Sequence of chain 1.A:
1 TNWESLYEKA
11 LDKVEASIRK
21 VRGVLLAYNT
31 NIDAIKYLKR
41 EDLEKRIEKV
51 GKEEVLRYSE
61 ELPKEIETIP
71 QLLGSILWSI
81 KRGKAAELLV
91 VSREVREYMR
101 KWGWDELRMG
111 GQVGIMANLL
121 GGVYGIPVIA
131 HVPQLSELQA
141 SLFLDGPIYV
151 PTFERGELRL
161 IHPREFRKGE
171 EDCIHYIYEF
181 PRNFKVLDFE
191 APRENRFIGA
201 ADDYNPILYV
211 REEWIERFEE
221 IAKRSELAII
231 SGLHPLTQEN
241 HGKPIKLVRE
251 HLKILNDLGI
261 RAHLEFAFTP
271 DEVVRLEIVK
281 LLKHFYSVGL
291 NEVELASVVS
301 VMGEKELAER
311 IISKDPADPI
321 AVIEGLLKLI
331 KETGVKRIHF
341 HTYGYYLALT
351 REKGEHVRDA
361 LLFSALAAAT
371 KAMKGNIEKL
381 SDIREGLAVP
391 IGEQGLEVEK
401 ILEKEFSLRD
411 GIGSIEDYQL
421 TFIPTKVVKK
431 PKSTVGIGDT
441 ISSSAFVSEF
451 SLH

A small-molecule ligand and the protein it binds are described below.
Small molecule (SMILES): Nc1ncnc2c1nc(Br)n2[C@@H]1O[C@H](COP(=O)(O)O)[C@@H](O)[C@H]1O

Binding-site contacts:
Ligand atom N1 contacts residue TRP78 of chain 1.A at 4.1 Å.
Ligand atom N7 contacts residue PRO63 of chain 1.A at 4.2 Å.
Ligand atom O2P contacts residue ARG82 of chain 1.A at 2.9 Å (salt-bridge).
Ligand atom N9 contacts residue TRP78 of chain 1.A at 4.2 Å.
Ligand atom N3 contacts residue PHE268 of chain 1.A at 3.5 Å.
Ligand atom C2 contacts residue LYS84 of chain 1.A at 3.9 Å.
Ligand atom C6 contacts residue TRP78 of chain 1.A at 4.0 Å (hydrophobic).
Ligand atom C5' contacts residue LYS84 of chain 1.A at 4.0 Å.
Ligand atom BR8 contacts residue PHE268 of chain 1.A at 4.2 Å.
Ligand atom C2 contacts residue PHE268 of chain 1.A at 3.7 Å (hydrophobic).
Ligand atom N7 contacts residue TRP78 of chain 1.A at 4.4 Å.
Ligand atom O5' contacts residue TRP78 of chain 1.A at 4.2 Å.
Ligand atom C4 contacts residue TRP78 of chain 1.A at 3.7 Å (hydrophobic).
Ligand atom N1 contacts residue PHE268 of chain 1.A at 3.7 Å.
Ligand atom N1 contacts residue VAL293 of chain 1.A at 4.3 Å.
Ligand atom C8 contacts residue PHE268 of chain 1.A at 3.4 Å (hydrophobic).
Ligand atom C5 contacts residue PHE268 of chain 1.A at 3.3 Å (hydrophobic).
Ligand atom C2 contacts residue TRP78 of chain 1.A at 3.9 Å (hydrophobic).
Ligand atom O2' contacts residue PHE268 of chain 1.A at 3.5 Å.
Ligand atom O4' contacts residue TRP78 of chain 1.A at 3.8 Å.
Ligand atom P contacts residue ARG82 of chain 1.A at 3.5 Å.
Ligand atom O1P contacts residue ARG82 of chain 1.A at 3.2 Å (salt-bridge).
Ligand atom N6 contacts residue ALA85 of chain 1.A at 3.0 Å (h-bond).
Ligand atom C6 contacts residue ALA85 of chain 1.A at 3.8 Å (hydrophobic).
Ligand atom C5 contacts residue TRP78 of chain 1.A at 3.8 Å (hydrophobic).
Ligand atom O1P contacts residue LYS84 of chain 1.A at 3.5 Å (salt-bridge).
Ligand atom C1' contacts residue PHE268 of chain 1.A at 3.9 Å (hydrophobic).
Ligand atom O5' contacts residue ARG82 of chain 1.A at 4.2 Å.
Ligand atom N6 contacts residue PHE268 of chain 1.A at 3.7 Å.
Ligand atom N3 contacts residue LYS84 of chain 1.A at 4.3 Å.
Ligand atom N3 contacts residue TRP78 of chain 1.A at 3.8 Å.
Ligand atom C4 contacts residue PHE268 of chain 1.A at 3.3 Å (hydrophobic).
Ligand atom C2' contacts residue PHE268 of chain 1.A at 3.6 Å (hydrophobic).
Ligand atom C6 contacts residue PHE268 of chain 1.A at 3.6 Å (hydrophobic).
Ligand atom N7 contacts residue PHE268 of chain 1.A at 3.2 Å.
Ligand atom N1 contacts residue ALA85 of chain 1.A at 3.8 Å.
Ligand atom C2 contacts residue VAL293 of chain 1.A at 3.9 Å (hydrophobic).
Ligand atom N9 contacts residue PHE268 of chain 1.A at 3.3 Å.
Ligand atom BR8 contacts residue LEU62 of chain 1.A at 4.4 Å.
Ligand atom N6 contacts residue ALA86 of chain 1.A at 3.5 Å.